A protein and the small-molecule ligand that binds it are described below.
Small molecule (SMILES): COc1cc(CC(=O)c2ccc(C#N)cc2)c([N+](=O)[O-])cc1OC

Binding-site contacts:
Ligand atom C12 contacts residue TYR197 of chain 30.A at 3.5 Å (hydrophobic).
Ligand atom C01 contacts residue MET224 of chain 30.A at 3.7 Å (hydrophobic).
Ligand atom O16 contacts residue TYR128 of chain 30.A at 2.9 Å (h-bond).
Ligand atom C04 contacts residue TYR128 of chain 30.A at 3.4 Å (hydrophobic).
Ligand atom C01 contacts residue TYR128 of chain 30.A at 2.9 Å (hydrophobic).
Ligand atom O16 contacts residue VAL188 of chain 30.A at 3.8 Å.
Ligand atom C10 contacts residue TYR197 of chain 30.A at 3.7 Å (hydrophobic).
Ligand atom C01 contacts residue PHE186 of chain 30.A at 2.8 Å (hydrophobic).
Ligand atom C18 contacts residue TYR152 of chain 30.A at 3.7 Å (hydrophobic).
Ligand atom O02 contacts residue TYR128 of chain 30.A at 3.8 Å.
Ligand atom N13 contacts residue GOL1 of chain 30.E at 3.7 Å.
Ligand atom C14 contacts residue LEU106 of chain 30.A at 3.5 Å (hydrophobic).
Ligand atom O23 contacts residue VAL191 of chain 30.A at 3.9 Å.
Ligand atom C06 contacts residue ILE104 of chain 30.A at 3.5 Å (hydrophobic).
Ligand atom C15 contacts residue SER126 of chain 30.A at 3.5 Å.
Ligand atom O20 contacts residue TYR152 of chain 30.A at 3.7 Å.
Ligand atom C14 contacts residue TYR197 of chain 30.A at 3.7 Å (hydrophobic).
Ligand atom C17 contacts residue TYR152 of chain 30.A at 3.8 Å (hydrophobic).
Ligand atom N22 contacts residue TYR152 of chain 30.A at 3.3 Å (h-bond).
Ligand atom O23 contacts residue TYR152 of chain 30.A at 3.0 Å (h-bond).
Ligand atom O24 contacts residue VAL191 of chain 30.A at 3.1 Å.
Ligand atom C05 contacts residue TYR128 of chain 30.A at 3.8 Å (hydrophobic).
Ligand atom N13 contacts residue TYR197 of chain 30.A at 3.4 Å.
Ligand atom N22 contacts residue VAL191 of chain 30.A at 3.9 Å.
Ligand atom O23 contacts residue LEU221 of chain 26.C at 3.9 Å.
Ligand atom C15 contacts residue TYR128 of chain 30.A at 3.1 Å (hydrophobic).
Ligand atom C19 contacts residue TYR152 of chain 30.A at 3.9 Å (hydrophobic).
Ligand atom C03 contacts residue TYR128 of chain 30.A at 3.7 Å (hydrophobic).
Ligand atom O24 contacts residue TYR152 of chain 30.A at 3.5 Å (h-bond).
Ligand atom C10 contacts residue MET221 of chain 30.A at 3.9 Å (hydrophobic).
Ligand atom C07 contacts residue TYR128 of chain 30.A at 2.9 Å (hydrophobic).
Ligand atom C15 contacts residue TYR197 of chain 30.A at 3.8 Å (hydrophobic).
Ligand atom O20 contacts residue PHE186 of chain 30.A at 3.8 Å.
Ligand atom C06 contacts residue TYR128 of chain 30.A at 3.4 Å (hydrophobic).
Ligand atom C09 contacts residue MET221 of chain 30.A at 3.9 Å (hydrophobic).
Ligand atom O02 contacts residue MET224 of chain 30.A at 3.5 Å.
Ligand atom C08 contacts residue TYR197 of chain 30.A at 3.9 Å (hydrophobic).
Ligand atom C11 contacts residue TYR197 of chain 30.A at 3.5 Å (hydrophobic).
Ligand atom C08 contacts residue TYR128 of chain 30.A at 3.3 Å (hydrophobic).
Ligand atom C21 contacts residue TYR152 of chain 30.A at 3.6 Å (hydrophobic).

Sequence of chain 26.C:
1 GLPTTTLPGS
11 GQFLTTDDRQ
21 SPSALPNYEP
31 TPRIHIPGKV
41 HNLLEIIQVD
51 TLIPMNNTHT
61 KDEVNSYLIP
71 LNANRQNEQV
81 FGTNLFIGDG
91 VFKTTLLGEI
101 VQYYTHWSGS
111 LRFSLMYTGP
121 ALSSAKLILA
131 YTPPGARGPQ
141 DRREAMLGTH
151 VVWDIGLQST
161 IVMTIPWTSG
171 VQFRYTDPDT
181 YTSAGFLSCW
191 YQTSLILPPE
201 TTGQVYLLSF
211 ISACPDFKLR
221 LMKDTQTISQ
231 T

Sequence of chain 30.C:
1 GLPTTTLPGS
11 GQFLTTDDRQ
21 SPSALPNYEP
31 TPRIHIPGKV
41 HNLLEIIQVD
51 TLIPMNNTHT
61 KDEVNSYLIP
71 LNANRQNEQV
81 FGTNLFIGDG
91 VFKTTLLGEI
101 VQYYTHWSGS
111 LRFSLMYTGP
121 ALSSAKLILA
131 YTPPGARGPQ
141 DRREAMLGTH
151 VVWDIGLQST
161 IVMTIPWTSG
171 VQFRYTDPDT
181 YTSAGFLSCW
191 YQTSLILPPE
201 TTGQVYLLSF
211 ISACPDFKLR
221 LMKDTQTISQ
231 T

Sequence of chain 30.A:
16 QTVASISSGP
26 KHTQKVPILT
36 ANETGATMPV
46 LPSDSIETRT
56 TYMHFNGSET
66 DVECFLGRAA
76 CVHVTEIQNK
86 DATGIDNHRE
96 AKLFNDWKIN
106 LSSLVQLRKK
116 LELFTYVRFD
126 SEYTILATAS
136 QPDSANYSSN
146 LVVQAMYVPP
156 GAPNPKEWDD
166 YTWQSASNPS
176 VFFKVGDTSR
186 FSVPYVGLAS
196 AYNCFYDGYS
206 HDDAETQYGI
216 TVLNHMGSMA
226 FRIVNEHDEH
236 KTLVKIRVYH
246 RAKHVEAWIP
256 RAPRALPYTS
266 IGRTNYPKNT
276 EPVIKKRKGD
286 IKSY